Sequence of chain 1.A:
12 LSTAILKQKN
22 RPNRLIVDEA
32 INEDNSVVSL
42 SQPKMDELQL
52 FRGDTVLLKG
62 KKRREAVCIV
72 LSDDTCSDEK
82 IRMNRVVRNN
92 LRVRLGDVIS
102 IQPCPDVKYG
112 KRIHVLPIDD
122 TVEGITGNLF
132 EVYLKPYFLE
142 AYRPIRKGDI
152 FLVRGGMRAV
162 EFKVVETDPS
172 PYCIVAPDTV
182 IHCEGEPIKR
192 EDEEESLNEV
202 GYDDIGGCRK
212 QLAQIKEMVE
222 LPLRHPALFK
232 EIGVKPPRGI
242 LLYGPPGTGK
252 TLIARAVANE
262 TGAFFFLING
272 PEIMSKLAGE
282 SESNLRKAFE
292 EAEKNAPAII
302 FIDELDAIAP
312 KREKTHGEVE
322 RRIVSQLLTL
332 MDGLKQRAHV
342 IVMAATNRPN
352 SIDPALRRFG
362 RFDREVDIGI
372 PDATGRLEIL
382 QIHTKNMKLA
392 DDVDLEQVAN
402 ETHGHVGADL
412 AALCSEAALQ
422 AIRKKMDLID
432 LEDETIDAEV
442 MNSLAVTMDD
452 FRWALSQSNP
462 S

The protein below binds the small molecule below.
Small molecule (SMILES): Nc1ncnc2c1ncn2[C@@H]1O[C@H](COP(=O)(O)OP(=O)(O)OP(O)(O)=S)[C@@H](O)[C@H]1O

Binding-site contacts:
Ligand atom O2' contacts residue HIS384 of chain 1.A at 3.4 Å.
Ligand atom N1 contacts residue GLY207 of chain 1.A at 3.1 Å (h-bond).
Ligand atom PB contacts residue MG1 of chain 1.H at 3.4 Å.
Ligand atom N3 contacts residue LEU253 of chain 1.A at 3.4 Å.
Ligand atom O3G contacts residue ASN348 of chain 1.A at 3.3 Å (h-bond).
Ligand atom O1A contacts residue GLY250 of chain 1.A at 3.0 Å.
Ligand atom C2 contacts residue LEU253 of chain 1.A at 3.6 Å (hydrophobic).
Ligand atom PG contacts residue MG1 of chain 1.H at 3.3 Å.
Ligand atom O1B contacts residue THR252 of chain 1.A at 2.9 Å (h-bond).
Ligand atom O2B contacts residue GLY250 of chain 1.A at 3.0 Å (h-bond).
Ligand atom C4 contacts residue LEU253 of chain 1.A at 3.3 Å (hydrophobic).
Ligand atom O1A contacts residue THR252 of chain 1.A at 3.3 Å (h-bond).
Ligand atom O1B contacts residue MG1 of chain 1.H at 2.3 Å.
Ligand atom O1A contacts residue LEU253 of chain 1.A at 2.8 Å (h-bond).
Ligand atom N6 contacts residue GLY207 of chain 1.A at 3.3 Å (h-bond).
Ligand atom C8 contacts residue GLY408 of chain 1.A at 3.4 Å.
Ligand atom C5 contacts residue GLY408 of chain 1.A at 3.6 Å.
Ligand atom C5' contacts residue PHE360 of chain 1.B at 3.5 Å (hydrophobic).
Ligand atom S1G contacts residue ASN348 of chain 1.A at 3.4 Å (h-bond).
Ligand atom O3G contacts residue LYS251 of chain 1.A at 2.7 Å (salt-bridge).
Ligand atom O3B contacts residue GLY248 of chain 1.A at 2.9 Å (h-bond).
Ligand atom N7 contacts residue THR249 of chain 1.A at 3.3 Å.
Ligand atom O3A contacts residue GLY248 of chain 1.A at 3.3 Å.
Ligand atom C8 contacts residue GLY250 of chain 1.A at 3.5 Å.
Ligand atom C8 contacts residue GLY248 of chain 1.A at 3.5 Å.
Ligand atom C8 contacts residue ALA409 of chain 1.A at 3.5 Å (hydrophobic).
Ligand atom O4' contacts residue ALA409 of chain 1.A at 3.3 Å.
Ligand atom O2B contacts residue THR249 of chain 1.A at 2.8 Å (h-bond).
Ligand atom S1G contacts residue ARG359 of chain 1.B at 2.7 Å.
Ligand atom N7 contacts residue GLY250 of chain 1.A at 3.1 Å (h-bond).
Ligand atom O1A contacts residue LYS251 of chain 1.A at 3.4 Å (salt-bridge).
Ligand atom O2G contacts residue MG1 of chain 1.H at 2.0 Å.
Ligand atom N7 contacts residue GLY408 of chain 1.A at 3.4 Å.
Ligand atom C5 contacts residue LEU253 of chain 1.A at 3.5 Å (hydrophobic).
Ligand atom C4' contacts residue PHE360 of chain 1.B at 3.5 Å (hydrophobic).
Ligand atom N9 contacts residue GLY408 of chain 1.A at 3.5 Å.
Ligand atom O2B contacts residue GLY248 of chain 1.A at 3.4 Å.
Ligand atom O3B contacts residue MG1 of chain 1.H at 3.6 Å.
Ligand atom O2B contacts residue LYS251 of chain 1.A at 2.8 Å.
Ligand atom O3A contacts residue GLY250 of chain 1.A at 3.5 Å (h-bond).

Sequence of chain 1.B:
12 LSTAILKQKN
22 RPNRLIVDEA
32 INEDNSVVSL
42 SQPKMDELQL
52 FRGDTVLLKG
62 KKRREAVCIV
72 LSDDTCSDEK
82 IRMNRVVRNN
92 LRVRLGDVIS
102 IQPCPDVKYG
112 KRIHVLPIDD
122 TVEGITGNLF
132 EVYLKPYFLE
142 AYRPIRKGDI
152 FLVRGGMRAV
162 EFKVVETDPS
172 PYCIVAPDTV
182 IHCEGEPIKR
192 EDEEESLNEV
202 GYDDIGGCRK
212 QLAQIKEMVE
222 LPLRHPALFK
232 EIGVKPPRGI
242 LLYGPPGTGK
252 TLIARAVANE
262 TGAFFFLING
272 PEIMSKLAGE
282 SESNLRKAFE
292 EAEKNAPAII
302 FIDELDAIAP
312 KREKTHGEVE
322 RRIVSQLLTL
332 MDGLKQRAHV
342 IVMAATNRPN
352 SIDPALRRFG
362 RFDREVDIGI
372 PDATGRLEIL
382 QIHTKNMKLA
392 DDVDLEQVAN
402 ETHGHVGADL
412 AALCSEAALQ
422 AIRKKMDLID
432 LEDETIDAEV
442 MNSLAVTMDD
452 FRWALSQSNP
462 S